Sequence of chain 1.A:
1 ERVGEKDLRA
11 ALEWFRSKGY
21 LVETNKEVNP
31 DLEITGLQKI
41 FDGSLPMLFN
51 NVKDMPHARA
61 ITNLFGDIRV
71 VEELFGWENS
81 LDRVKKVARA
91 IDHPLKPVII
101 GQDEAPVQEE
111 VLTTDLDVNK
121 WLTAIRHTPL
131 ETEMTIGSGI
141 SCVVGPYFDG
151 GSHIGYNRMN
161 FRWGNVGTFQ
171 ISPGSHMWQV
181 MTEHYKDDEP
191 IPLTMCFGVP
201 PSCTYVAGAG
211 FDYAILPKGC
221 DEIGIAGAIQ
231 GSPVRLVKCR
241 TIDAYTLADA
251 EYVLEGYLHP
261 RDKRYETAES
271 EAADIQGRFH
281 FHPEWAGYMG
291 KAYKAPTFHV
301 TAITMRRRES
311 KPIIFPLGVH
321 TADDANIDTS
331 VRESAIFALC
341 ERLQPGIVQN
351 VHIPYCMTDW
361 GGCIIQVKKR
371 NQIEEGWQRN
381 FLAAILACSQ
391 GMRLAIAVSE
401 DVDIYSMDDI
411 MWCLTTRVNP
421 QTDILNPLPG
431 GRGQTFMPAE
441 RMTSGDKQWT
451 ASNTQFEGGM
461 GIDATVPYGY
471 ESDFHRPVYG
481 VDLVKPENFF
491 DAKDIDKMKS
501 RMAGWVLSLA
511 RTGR

The protein below binds the small molecule below.
Small molecule (SMILES): CC(C)(COP(=O)(O)OP(=O)(O)OC[C@H]1O[C@@H](n2cnc3c(N)ncnc32)[C@H](O)[C@H]1OP(=O)(O)O)[C@@H](O)C(=O)NCCC(=O)NCCSC(=O)c1ccccc1C#N

Binding-site contacts:
Ligand atom C7B contacts residue TRP285 of chain 1.A at 3.5 Å (hydrophobic).
Ligand atom O9P contacts residue TYR293 of chain 1.A at 3.5 Å.
Ligand atom N6A contacts residue THR182 of chain 1.A at 3.1 Å (h-bond).
Ligand atom C2P contacts residue SER172 of chain 1.A at 2.9 Å.
Ligand atom O4A contacts residue GLN276 of chain 1.A at 2.8 Å (h-bond).
Ligand atom N19 contacts residue HIS282 of chain 1.A at 3.5 Å (h-bond).
Ligand atom C2P contacts residue PHE436 of chain 1.A at 3.3 Å (hydrophobic).
Ligand atom N19 contacts residue BYN1 of chain 1.G at 3.5 Å.
Ligand atom N1A contacts residue THR182 of chain 1.A at 3.4 Å.
Ligand atom OAP contacts residue GLN276 of chain 1.A at 3.1 Å (h-bond).
Ligand atom C6P contacts residue GLN170 of chain 1.A at 3.4 Å.
Ligand atom S1P contacts residue PHE436 of chain 1.A at 3.4 Å.
Ligand atom O5A contacts residue THR450 of chain 1.A at 2.9 Å (h-bond).
Ligand atom C7B contacts residue BYN1 of chain 1.G at 3.2 Å.
Ligand atom C4B contacts residue VAL319 of chain 1.A at 3.3 Å (hydrophobic).
Ligand atom C18 contacts residue BYN1 of chain 1.G at 3.2 Å.
Ligand atom C5P contacts residue PRO173 of chain 1.A at 3.5 Å (hydrophobic).
Ligand atom CEP contacts residue ALA451 of chain 1.A at 3.3 Å (hydrophobic).
Ligand atom C1B contacts residue PHE436 of chain 1.A at 3.3 Å (hydrophobic).
Ligand atom C2B contacts residue TRP285 of chain 1.A at 3.5 Å (hydrophobic).
Ligand atom N19 contacts residue GLU284 of chain 1.A at 3.0 Å.
Ligand atom C7B contacts residue TRP360 of chain 1.A at 3.5 Å (hydrophobic).
Ligand atom O8A contacts residue TYR185 of chain 1.A at 3.1 Å (h-bond).
Ligand atom N6A contacts residue MET181 of chain 1.A at 3.5 Å.
Ligand atom O9P contacts residue LYS294 of chain 1.A at 3.5 Å (salt-bridge).
Ligand atom C18 contacts residue GLU284 of chain 1.A at 3.4 Å.
Ligand atom N4P contacts residue GLN170 of chain 1.A at 3.0 Å (h-bond).
Ligand atom N4P contacts residue PHE436 of chain 1.A at 3.4 Å.
Ligand atom O57 contacts residue BYN1 of chain 1.G at 3.4 Å.
Ligand atom O57 contacts residue PHE436 of chain 1.A at 3.0 Å.
Ligand atom S1P contacts residue SER172 of chain 1.A at 2.9 Å (h-bond).
Ligand atom C6B contacts residue BYN1 of chain 1.G at 3.2 Å.
Ligand atom O4D contacts residue ASN371 of chain 1.F at 3.4 Å.
Ligand atom O9A contacts residue LYS263 of chain 1.A at 3.3 Å (salt-bridge).
Ligand atom C3P contacts residue SER172 of chain 1.A at 3.4 Å.
Ligand atom C3B contacts residue BYN1 of chain 1.G at 3.4 Å.
Ligand atom O5A contacts residue SER452 of chain 1.A at 3.5 Å (h-bond).
Ligand atom C3P contacts residue PHE436 of chain 1.A at 3.3 Å (hydrophobic).
Ligand atom N19 contacts residue ARG158 of chain 1.A at 3.3 Å (salt-bridge).
Ligand atom C5B contacts residue TRP285 of chain 1.A at 3.4 Å (hydrophobic).

Sequence of chain 1.F:
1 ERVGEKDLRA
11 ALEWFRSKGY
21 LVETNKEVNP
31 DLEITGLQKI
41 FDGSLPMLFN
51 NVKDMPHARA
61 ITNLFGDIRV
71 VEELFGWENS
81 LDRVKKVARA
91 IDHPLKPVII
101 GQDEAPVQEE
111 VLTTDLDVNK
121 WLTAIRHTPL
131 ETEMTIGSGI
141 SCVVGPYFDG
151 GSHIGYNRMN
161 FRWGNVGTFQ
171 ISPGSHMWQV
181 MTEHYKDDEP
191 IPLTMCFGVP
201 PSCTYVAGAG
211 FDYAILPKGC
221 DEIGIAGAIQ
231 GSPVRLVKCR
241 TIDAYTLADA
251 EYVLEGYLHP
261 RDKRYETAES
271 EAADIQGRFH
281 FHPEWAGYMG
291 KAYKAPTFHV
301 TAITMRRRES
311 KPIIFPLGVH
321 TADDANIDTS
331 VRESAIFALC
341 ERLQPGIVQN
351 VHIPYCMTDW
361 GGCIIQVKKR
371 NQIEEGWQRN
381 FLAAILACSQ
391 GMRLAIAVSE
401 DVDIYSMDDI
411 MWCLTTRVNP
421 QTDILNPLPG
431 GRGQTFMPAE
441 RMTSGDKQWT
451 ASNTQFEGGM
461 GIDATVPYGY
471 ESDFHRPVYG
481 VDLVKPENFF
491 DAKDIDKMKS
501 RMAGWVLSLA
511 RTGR